The small molecule below binds the protein below.
Small molecule (SMILES): CC(=O)N[C@H]1[C@H](O[C@H]2[C@H](O)[C@@H](NC(C)=O)CO[C@@H]2CO)O[C@H](CO)[C@@H](O)[C@@H]1O

Sequence of chain 26.Z:
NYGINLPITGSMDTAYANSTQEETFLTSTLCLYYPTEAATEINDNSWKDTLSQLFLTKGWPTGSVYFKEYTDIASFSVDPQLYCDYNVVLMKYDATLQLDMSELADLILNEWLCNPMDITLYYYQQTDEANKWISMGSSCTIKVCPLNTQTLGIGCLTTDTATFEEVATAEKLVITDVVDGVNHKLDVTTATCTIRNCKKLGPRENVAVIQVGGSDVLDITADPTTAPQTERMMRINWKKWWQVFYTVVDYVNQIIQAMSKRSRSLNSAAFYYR

Binding-site contacts:
Ligand atom C2 contacts residue ASN19 of chain 26.Z at 3.4 Å.
Ligand atom C1 contacts residue ASN19 of chain 26.Z at 1.9 Å.
Ligand atom N2 contacts residue ASN19 of chain 26.Z at 4.0 Å.
Ligand atom O7 contacts residue ASN19 of chain 26.Z at 4.5 Å.
Ligand atom O6 contacts residue ASN19 of chain 26.Z at 4.5 Å.
Ligand atom O5 contacts residue ASN19 of chain 26.Z at 2.2 Å (h-bond).
Ligand atom C3 contacts residue ASN19 of chain 26.Z at 4.4 Å.
Ligand atom C5 contacts residue ASN19 of chain 26.Z at 3.4 Å.
Ligand atom C6 contacts residue ASN19 of chain 26.Z at 4.1 Å.